The protein below binds the small molecule below.
Small molecule (SMILES): CC(=O)N[C@H]1[C@H]([C@H](O)[C@H](O)CO)O[C@@](O)(C(=O)O)C[C@@H]1O

Binding-site contacts:
Ligand atom C11 contacts residue ASN55 of chain 35.A at 3.2 Å.
Ligand atom O2 contacts residue THR286 of chain 35.A at 4.0 Å.
Ligand atom O1A contacts residue THR286 of chain 35.A at 4.2 Å.
Ligand atom C4 contacts residue ASN231 of chain 36.A at 3.5 Å.
Ligand atom O2 contacts residue ASN284 of chain 35.A at 3.0 Å (h-bond).
Ligand atom O4 contacts residue VAL257 of chain 36.A at 3.1 Å.
Ligand atom O4 contacts residue TRP287 of chain 35.A at 4.1 Å.
Ligand atom C10 contacts residue SER256 of chain 36.A at 4.2 Å.
Ligand atom C2 contacts residue ASN284 of chain 35.A at 3.9 Å.
Ligand atom C1 contacts residue ASN231 of chain 36.A at 3.6 Å.
Ligand atom C2 contacts residue ASN231 of chain 36.A at 4.0 Å.
Ligand atom C11 contacts residue SER256 of chain 36.A at 4.3 Å.
Ligand atom O4 contacts residue ASN231 of chain 36.A at 4.2 Å.
Ligand atom C10 contacts residue ASN55 of chain 35.A at 3.8 Å.
Ligand atom O1B contacts residue ASN231 of chain 36.A at 4.3 Å.
Ligand atom C3 contacts residue ASN231 of chain 36.A at 3.9 Å.
Ligand atom O10 contacts residue ASN55 of chain 35.A at 3.4 Å (h-bond).
Ligand atom C5 contacts residue ASN231 of chain 36.A at 4.5 Å.
Ligand atom O1A contacts residue ARG232 of chain 36.A at 3.5 Å.
Ligand atom C3 contacts residue THR286 of chain 35.A at 3.5 Å.
Ligand atom O2 contacts residue ASN231 of chain 36.A at 4.2 Å.
Ligand atom O10 contacts residue SER52 of chain 35.A at 4.4 Å.
Ligand atom O1A contacts residue ASN284 of chain 35.A at 4.5 Å.
Ligand atom O1B contacts residue ARG232 of chain 36.A at 2.5 Å (salt-bridge).
Ligand atom C1 contacts residue ARG232 of chain 36.A at 3.6 Å.
Ligand atom O2 contacts residue ARG232 of chain 36.A at 4.5 Å.
Ligand atom C4 contacts residue VAL257 of chain 36.A at 4.4 Å (hydrophobic).
Ligand atom O10 contacts residue SER256 of chain 36.A at 3.5 Å (h-bond).
Ligand atom C3 contacts residue TRP287 of chain 35.A at 4.1 Å (hydrophobic).
Ligand atom C11 contacts residue ALA253 of chain 36.A at 3.6 Å (hydrophobic).
Ligand atom C1 contacts residue ASN284 of chain 35.A at 3.8 Å.
Ligand atom O1B contacts residue ASN284 of chain 35.A at 3.7 Å.
Ligand atom O2 contacts residue TRP287 of chain 35.A at 4.5 Å.
Ligand atom C2 contacts residue THR286 of chain 35.A at 4.2 Å.
Ligand atom C11 contacts residue GLY254 of chain 36.A at 3.6 Å.
Ligand atom O1A contacts residue ASN231 of chain 36.A at 2.7 Å (h-bond).

Sequence of chain 35.A:
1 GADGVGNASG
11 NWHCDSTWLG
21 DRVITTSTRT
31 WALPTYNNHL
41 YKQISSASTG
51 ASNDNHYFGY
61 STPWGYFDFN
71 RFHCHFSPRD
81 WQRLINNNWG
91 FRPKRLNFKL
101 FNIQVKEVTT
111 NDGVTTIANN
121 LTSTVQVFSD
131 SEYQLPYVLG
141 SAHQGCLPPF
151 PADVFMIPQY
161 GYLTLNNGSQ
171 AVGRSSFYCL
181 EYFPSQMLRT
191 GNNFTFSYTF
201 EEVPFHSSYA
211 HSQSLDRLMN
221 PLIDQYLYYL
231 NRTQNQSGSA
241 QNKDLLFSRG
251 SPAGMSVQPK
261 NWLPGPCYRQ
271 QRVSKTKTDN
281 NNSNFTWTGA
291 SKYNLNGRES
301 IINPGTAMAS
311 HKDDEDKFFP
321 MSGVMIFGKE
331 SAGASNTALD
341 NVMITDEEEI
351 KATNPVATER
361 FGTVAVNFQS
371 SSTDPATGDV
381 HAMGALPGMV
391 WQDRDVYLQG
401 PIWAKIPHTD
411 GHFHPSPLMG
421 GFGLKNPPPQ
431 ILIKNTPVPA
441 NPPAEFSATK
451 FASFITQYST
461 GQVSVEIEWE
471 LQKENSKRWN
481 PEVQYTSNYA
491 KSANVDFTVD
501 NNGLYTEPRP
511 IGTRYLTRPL

Sequence of chain 36.A:
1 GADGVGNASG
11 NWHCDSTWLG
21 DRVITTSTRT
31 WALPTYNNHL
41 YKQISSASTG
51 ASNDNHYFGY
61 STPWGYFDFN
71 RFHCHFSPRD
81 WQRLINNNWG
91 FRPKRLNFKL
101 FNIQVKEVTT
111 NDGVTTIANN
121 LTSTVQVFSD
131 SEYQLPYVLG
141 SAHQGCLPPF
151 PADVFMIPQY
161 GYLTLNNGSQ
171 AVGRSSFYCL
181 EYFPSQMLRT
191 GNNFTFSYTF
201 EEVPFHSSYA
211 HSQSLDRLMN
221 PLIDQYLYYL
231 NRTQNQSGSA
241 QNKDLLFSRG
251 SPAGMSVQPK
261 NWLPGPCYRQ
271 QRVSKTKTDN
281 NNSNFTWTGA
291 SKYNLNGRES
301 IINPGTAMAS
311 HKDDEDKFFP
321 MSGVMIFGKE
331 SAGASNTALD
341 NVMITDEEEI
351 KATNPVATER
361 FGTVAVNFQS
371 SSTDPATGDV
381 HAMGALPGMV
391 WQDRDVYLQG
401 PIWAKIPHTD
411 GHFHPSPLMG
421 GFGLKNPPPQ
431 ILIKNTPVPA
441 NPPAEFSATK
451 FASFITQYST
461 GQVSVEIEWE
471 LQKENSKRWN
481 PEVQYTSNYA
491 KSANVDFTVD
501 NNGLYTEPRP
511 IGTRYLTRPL